Sequence of chain 1.A:
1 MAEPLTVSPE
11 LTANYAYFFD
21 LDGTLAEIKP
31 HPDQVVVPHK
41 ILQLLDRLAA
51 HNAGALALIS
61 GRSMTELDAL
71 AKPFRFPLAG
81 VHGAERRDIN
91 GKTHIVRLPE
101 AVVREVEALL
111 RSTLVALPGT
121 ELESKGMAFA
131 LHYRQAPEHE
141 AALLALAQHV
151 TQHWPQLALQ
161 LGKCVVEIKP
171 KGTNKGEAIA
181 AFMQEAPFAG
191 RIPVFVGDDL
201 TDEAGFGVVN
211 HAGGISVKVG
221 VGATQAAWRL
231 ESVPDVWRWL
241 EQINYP

Binding-site contacts:
Ligand atom O19 contacts residue LYS163 of chain 1.A at 2.9 Å (salt-bridge).
Ligand atom O23 contacts residue LYS29 of chain 1.A at 2.8 Å (salt-bridge).
Ligand atom S24 contacts residue MG1 of chain 1.C at 3.4 Å.
Ligand atom C20 contacts residue LYS29 of chain 1.A at 3.2 Å.
Ligand atom O07 contacts residue PRO32 of chain 1.A at 3.2 Å.
Ligand atom O26 contacts residue ASP20 of chain 1.A at 2.9 Å (salt-bridge).
Ligand atom O08 contacts residue GLU167 of chain 1.A at 2.4 Å (salt-bridge).
Ligand atom S24 contacts residue GLY61 of chain 1.A at 3.6 Å.
Ligand atom O26 contacts residue ASP22 of chain 1.A at 2.8 Å (salt-bridge).
Ligand atom O06 contacts residue ASP22 of chain 1.A at 3.2 Å (salt-bridge).
Ligand atom O07 contacts residue GLU123 of chain 1.A at 3.6 Å (salt-bridge).
Ligand atom C05 contacts residue ASP22 of chain 1.A at 3.6 Å.
Ligand atom C02 contacts residue GLU167 of chain 1.A at 3.5 Å.
Ligand atom O10 contacts residue GLU123 of chain 1.A at 2.7 Å (salt-bridge).
Ligand atom O13 contacts residue ASP22 of chain 1.A at 3.6 Å (salt-bridge).
Ligand atom O23 contacts residue ARG134 of chain 1.A at 3.3 Å (salt-bridge).
Ligand atom O27 contacts residue ASP20 of chain 1.A at 2.9 Å (salt-bridge).
Ligand atom O21 contacts residue LYS29 of chain 1.A at 3.0 Å (salt-bridge).
Ligand atom O27 contacts residue LYS175 of chain 1.A at 3.0 Å (salt-bridge).
Ligand atom O23 contacts residue PRO30 of chain 1.A at 3.5 Å (h-bond).
Ligand atom O07 contacts residue HIS132 of chain 1.A at 3.1 Å.
Ligand atom O21 contacts residue ILE28 of chain 1.A at 3.5 Å.
Ligand atom O25 contacts residue ASP20 of chain 1.A at 3.2 Å (salt-bridge).
Ligand atom O19 contacts residue VAL165 of chain 1.A at 3.5 Å.
Ligand atom O25 contacts residue ASP22 of chain 1.A at 3.3 Å (salt-bridge).
Ligand atom S24 contacts residue ASP20 of chain 1.A at 3.2 Å (salt-bridge).
Ligand atom O21 contacts residue VAL35 of chain 1.A at 3.4 Å.
Ligand atom O25 contacts residue GLY61 of chain 1.A at 3.5 Å (h-bond).
Ligand atom O08 contacts residue GLY61 of chain 1.A at 3.6 Å.
Ligand atom O18 contacts residue ARG134 of chain 1.A at 2.9 Å (salt-bridge).
Ligand atom O11 contacts residue ASP22 of chain 1.A at 3.2 Å (salt-bridge).
Ligand atom C17 contacts residue LYS29 of chain 1.A at 3.5 Å.
Ligand atom C20 contacts residue VAL35 of chain 1.A at 3.5 Å (hydrophobic).
Ligand atom O08 contacts residue LYS125 of chain 1.A at 2.9 Å (salt-bridge).
Ligand atom O10 contacts residue LYS125 of chain 1.A at 2.9 Å (salt-bridge).
Ligand atom O18 contacts residue LYS163 of chain 1.A at 3.3 Å (salt-bridge).
Ligand atom O25 contacts residue SER60 of chain 1.A at 2.6 Å (h-bond).
Ligand atom O27 contacts residue GLY61 of chain 1.A at 2.8 Å (h-bond).
Ligand atom O26 contacts residue MG1 of chain 1.C at 2.0 Å.
Ligand atom O25 contacts residue LEU21 of chain 1.A at 3.4 Å (h-bond).

This protein binds this small molecule.
Small molecule (SMILES): O=S(=O)(O)OC[C@H]1O[C@H](O[C@H]2O[C@H](CO)[C@@H](O)[C@H](O)[C@H]2O)[C@H](O)[C@@H](O)[C@@H]1O